Sequence of chain 1.C:
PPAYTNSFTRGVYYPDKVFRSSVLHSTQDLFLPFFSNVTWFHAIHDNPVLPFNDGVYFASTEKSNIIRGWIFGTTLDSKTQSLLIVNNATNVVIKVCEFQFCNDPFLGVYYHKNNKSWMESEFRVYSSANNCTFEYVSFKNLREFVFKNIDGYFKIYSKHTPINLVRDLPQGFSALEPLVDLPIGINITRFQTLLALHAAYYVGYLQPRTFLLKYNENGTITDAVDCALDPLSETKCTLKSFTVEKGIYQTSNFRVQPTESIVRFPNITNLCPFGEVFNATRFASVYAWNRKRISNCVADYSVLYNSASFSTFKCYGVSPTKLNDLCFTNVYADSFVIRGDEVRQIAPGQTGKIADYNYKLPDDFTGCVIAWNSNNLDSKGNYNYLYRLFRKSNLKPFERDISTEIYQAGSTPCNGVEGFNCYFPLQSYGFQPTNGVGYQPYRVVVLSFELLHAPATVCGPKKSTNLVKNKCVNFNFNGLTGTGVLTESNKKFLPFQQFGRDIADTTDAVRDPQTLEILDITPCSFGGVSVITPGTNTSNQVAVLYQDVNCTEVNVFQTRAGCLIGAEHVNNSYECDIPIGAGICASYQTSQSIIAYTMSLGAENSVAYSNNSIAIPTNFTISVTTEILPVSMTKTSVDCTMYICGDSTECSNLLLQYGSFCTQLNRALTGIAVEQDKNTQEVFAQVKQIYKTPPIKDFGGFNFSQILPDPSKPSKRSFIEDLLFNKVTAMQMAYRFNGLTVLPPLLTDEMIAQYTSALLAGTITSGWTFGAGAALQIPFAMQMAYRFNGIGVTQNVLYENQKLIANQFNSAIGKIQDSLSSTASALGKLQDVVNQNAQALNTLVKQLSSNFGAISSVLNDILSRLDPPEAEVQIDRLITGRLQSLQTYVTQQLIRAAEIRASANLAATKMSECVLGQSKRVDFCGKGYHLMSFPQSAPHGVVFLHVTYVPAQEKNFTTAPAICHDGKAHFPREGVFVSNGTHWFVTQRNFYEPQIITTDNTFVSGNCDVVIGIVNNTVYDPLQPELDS

Binding-site contacts:
Ligand atom C5 contacts residue ASN343 of chain 1.C at 3.6 Å.
Ligand atom O7 contacts residue ASN343 of chain 1.C at 4.5 Å.
Ligand atom O5 contacts residue ASN343 of chain 1.C at 2.4 Å (h-bond).
Ligand atom O7 contacts residue VAL367 of chain 1.C at 4.3 Å.
Ligand atom C8 contacts residue VAL367 of chain 1.C at 4.3 Å (hydrophobic).
Ligand atom C3 contacts residue ASN343 of chain 1.C at 3.8 Å.
Ligand atom N2 contacts residue ASN343 of chain 1.C at 2.9 Å (h-bond).
Ligand atom C1 contacts residue ASN343 of chain 1.C at 1.4 Å.
Ligand atom C7 contacts residue ASN343 of chain 1.C at 3.9 Å.
Ligand atom C2 contacts residue ASN343 of chain 1.C at 2.4 Å.
Ligand atom C7 contacts residue PHE338 of chain 1.C at 4.3 Å (hydrophobic).
Ligand atom C8 contacts residue PHE338 of chain 1.C at 3.5 Å (hydrophobic).
Ligand atom C8 contacts residue LEU368 of chain 1.C at 3.9 Å (hydrophobic).
Ligand atom C8 contacts residue GLY339 of chain 1.C at 4.5 Å.
Ligand atom C4 contacts residue ASN343 of chain 1.C at 4.2 Å.

This small molecule binds to this protein.
Small molecule (SMILES): CC(=O)N[C@@H]1[C@@H](O)[C@H](O)[C@@H](CO)O[C@H]1O